Sequence of chain 1.D:
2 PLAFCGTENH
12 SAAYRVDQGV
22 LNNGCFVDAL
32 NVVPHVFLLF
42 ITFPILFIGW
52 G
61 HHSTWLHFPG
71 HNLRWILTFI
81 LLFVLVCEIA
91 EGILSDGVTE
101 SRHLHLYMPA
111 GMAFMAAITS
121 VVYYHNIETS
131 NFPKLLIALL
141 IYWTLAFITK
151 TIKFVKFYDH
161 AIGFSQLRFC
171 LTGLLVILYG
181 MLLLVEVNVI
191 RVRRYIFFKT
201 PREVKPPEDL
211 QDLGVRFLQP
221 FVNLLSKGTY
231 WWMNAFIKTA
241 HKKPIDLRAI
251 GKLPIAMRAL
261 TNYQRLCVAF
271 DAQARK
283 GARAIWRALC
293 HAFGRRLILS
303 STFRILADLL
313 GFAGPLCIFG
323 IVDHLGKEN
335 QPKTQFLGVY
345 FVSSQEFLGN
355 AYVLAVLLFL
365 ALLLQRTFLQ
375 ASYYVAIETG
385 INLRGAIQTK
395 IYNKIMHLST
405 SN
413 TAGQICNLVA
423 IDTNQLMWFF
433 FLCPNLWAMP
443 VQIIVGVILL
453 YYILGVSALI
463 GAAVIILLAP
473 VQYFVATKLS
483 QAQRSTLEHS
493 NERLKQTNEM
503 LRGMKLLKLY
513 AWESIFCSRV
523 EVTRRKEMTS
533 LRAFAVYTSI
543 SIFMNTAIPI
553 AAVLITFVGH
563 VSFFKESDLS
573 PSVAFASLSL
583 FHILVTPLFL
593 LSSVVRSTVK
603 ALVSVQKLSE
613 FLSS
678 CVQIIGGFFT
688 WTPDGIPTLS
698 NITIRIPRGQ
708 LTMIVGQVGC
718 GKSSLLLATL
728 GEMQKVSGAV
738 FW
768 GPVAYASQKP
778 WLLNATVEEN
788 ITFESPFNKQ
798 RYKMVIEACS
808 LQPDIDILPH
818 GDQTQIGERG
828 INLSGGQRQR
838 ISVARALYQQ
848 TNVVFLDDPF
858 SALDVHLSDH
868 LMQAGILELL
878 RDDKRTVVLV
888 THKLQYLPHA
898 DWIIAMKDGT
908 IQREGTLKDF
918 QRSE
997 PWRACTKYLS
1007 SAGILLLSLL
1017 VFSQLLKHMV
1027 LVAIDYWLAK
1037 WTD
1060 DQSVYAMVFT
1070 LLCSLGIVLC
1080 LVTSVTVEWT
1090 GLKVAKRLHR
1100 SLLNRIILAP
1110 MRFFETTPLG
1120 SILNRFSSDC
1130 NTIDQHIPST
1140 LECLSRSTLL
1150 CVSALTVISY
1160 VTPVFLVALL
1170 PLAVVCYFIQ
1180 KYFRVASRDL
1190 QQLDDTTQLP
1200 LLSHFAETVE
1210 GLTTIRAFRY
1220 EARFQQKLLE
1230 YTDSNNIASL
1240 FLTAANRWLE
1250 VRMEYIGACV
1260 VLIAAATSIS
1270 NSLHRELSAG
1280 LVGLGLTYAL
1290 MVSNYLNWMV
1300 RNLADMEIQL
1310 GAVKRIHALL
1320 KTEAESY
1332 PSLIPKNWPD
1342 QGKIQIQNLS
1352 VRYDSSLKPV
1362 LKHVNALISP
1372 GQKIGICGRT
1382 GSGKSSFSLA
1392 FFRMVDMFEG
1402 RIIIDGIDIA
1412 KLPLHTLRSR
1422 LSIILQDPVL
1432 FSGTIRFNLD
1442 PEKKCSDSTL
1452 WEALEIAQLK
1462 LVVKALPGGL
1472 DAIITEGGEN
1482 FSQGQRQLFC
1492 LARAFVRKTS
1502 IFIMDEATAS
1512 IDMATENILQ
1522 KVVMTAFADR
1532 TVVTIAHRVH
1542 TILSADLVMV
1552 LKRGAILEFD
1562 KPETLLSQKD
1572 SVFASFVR

Binding-site contacts:
Ligand atom O2' contacts residue ARG54 of chain 1.C at 3.7 Å.
Ligand atom N1 contacts residue ARG50 of chain 1.C at 2.7 Å (salt-bridge).
Ligand atom C5 contacts residue ARG50 of chain 1.C at 3.6 Å.
Ligand atom N1 contacts residue ILE49 of chain 1.C at 3.3 Å.
Ligand atom O1B contacts residue LYS185 of chain 1.A at 3.3 Å.
Ligand atom O2A contacts residue GLY334 of chain 1.A at 2.9 Å (h-bond).
Ligand atom C6 contacts residue TYR330 of chain 1.A at 3.8 Å (hydrophobic).
Ligand atom C2 contacts residue ILE49 of chain 1.C at 3.9 Å (hydrophobic).
Ligand atom N6 contacts residue ILE49 of chain 1.C at 3.9 Å.
Ligand atom N7 contacts residue ARG50 of chain 1.C at 2.8 Å (salt-bridge).
Ligand atom C6 contacts residue ARG50 of chain 1.C at 3.3 Å.
Ligand atom C5' contacts residue PHE183 of chain 1.A at 3.4 Å (hydrophobic).
Ligand atom N3 contacts residue ARG54 of chain 1.C at 3.6 Å (salt-bridge).
Ligand atom C5' contacts residue LYS185 of chain 1.A at 3.5 Å.
Ligand atom O3A contacts residue ARG50 of chain 1.C at 3.7 Å.
Ligand atom N6 contacts residue TYR330 of chain 1.A at 3.2 Å (h-bond).
Ligand atom N3 contacts residue ARG50 of chain 1.C at 3.7 Å.
Ligand atom S1G contacts residue ARG50 of chain 1.C at 3.3 Å (salt-bridge).
Ligand atom S1G contacts residue GLU203 of chain 1.D at 2.9 Å (salt-bridge).
Ligand atom N6 contacts residue ARG50 of chain 1.C at 3.4 Å (salt-bridge).
Ligand atom O5' contacts residue PHE333 of chain 1.A at 3.9 Å.
Ligand atom N6 contacts residue ASN48 of chain 1.C at 2.6 Å (h-bond).
Ligand atom C2' contacts residue ARG50 of chain 1.C at 3.8 Å.
Ligand atom O3' contacts residue LYS39 of chain 1.A at 3.7 Å.
Ligand atom O2B contacts residue LYS185 of chain 1.A at 3.7 Å.
Ligand atom C6 contacts residue ASN48 of chain 1.C at 3.6 Å.
Ligand atom C2 contacts residue LEU205 of chain 1.A at 3.8 Å (hydrophobic).
Ligand atom C8 contacts residue ARG50 of chain 1.C at 3.0 Å.
Ligand atom N1 contacts residue ASN48 of chain 1.C at 3.9 Å.
Ligand atom C1' contacts residue ILE182 of chain 1.A at 3.9 Å (hydrophobic).
Ligand atom O3B contacts residue ARG50 of chain 1.C at 3.4 Å (salt-bridge).
Ligand atom O1A contacts residue GLY334 of chain 1.A at 3.9 Å.
Ligand atom C4' contacts residue PHE183 of chain 1.A at 3.4 Å (hydrophobic).
Ligand atom C2 contacts residue ARG50 of chain 1.C at 3.1 Å.
Ligand atom C5 contacts residue TYR330 of chain 1.A at 3.7 Å (hydrophobic).
Ligand atom N7 contacts residue TYR330 of chain 1.A at 3.4 Å (h-bond).
Ligand atom C2 contacts residue ARG54 of chain 1.C at 3.9 Å.
Ligand atom N9 contacts residue ARG50 of chain 1.C at 3.7 Å.
Ligand atom O1A contacts residue LYS185 of chain 1.A at 3.3 Å.
Ligand atom O3B contacts residue LYS205 of chain 1.D at 3.8 Å.

The small molecule below binds the protein below.
Small molecule (SMILES): Nc1ncnc2c1ncn2[C@@H]1O[C@H](COP(=O)(O)OP(=O)(O)OP(O)(O)=S)[C@@H](O)[C@H]1O

Sequence of chain 1.A:
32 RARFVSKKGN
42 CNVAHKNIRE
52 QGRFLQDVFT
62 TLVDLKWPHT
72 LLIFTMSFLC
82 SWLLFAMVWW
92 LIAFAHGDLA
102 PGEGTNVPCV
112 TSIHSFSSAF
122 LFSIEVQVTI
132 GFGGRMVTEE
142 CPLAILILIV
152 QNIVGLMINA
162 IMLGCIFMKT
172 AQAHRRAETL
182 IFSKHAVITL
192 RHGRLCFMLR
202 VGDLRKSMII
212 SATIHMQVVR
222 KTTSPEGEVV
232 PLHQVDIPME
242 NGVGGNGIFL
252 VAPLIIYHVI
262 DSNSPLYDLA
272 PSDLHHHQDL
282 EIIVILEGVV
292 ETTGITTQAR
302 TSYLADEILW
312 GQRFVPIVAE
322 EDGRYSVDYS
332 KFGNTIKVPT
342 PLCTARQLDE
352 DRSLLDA

Sequence of chain 1.C:
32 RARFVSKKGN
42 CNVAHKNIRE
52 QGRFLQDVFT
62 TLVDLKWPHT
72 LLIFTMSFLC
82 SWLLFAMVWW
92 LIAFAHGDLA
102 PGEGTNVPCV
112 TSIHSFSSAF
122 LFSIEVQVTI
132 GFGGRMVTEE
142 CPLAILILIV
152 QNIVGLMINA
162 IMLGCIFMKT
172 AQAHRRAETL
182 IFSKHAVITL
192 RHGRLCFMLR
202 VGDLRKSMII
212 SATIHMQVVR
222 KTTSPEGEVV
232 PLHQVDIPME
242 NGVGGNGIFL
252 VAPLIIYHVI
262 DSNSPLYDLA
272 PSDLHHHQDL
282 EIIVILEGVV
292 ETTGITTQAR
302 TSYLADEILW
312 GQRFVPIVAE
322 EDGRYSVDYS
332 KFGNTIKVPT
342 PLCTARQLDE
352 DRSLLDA